Sequence of chain 24.V:
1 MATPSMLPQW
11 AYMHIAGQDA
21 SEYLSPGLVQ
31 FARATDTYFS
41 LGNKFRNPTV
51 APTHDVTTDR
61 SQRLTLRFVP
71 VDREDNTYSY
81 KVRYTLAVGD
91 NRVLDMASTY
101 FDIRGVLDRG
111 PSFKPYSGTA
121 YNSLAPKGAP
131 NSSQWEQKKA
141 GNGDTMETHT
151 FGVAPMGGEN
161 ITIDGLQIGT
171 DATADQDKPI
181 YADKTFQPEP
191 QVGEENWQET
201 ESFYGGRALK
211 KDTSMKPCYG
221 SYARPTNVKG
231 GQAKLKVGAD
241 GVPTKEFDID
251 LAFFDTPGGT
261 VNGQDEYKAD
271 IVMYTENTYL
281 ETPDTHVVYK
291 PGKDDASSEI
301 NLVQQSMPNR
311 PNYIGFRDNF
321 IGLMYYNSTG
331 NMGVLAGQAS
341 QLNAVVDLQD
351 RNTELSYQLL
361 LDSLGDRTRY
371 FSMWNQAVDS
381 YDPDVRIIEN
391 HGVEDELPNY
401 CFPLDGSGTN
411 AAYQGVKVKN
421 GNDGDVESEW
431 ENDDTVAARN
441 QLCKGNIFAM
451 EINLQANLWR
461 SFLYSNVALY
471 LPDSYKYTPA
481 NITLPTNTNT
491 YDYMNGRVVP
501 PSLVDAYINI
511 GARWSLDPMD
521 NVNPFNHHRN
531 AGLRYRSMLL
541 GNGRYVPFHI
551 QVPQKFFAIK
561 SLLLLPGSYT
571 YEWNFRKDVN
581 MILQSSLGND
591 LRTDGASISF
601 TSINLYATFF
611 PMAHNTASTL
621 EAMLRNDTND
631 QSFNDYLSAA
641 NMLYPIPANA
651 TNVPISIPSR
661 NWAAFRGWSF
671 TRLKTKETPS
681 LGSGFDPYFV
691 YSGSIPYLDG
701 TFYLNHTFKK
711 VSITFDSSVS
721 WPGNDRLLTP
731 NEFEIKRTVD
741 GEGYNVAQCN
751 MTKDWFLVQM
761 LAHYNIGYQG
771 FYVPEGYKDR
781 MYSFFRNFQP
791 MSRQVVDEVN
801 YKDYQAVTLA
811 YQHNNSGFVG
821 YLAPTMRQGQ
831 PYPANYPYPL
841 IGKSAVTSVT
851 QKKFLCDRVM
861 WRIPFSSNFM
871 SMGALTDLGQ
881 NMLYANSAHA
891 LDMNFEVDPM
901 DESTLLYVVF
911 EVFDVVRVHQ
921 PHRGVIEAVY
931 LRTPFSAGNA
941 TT

Binding-site contacts:
Ligand atom N contacts residue GLY42 of chain 24.V at 3.5 Å (h-bond).
Ligand atom N contacts residue ARG666 of chain 24.X at 3.4 Å.
Ligand atom OD1 contacts residue ARG666 of chain 24.X at 3.7 Å.
Ligand atom O contacts residue ALA874 of chain 24.X at 3.7 Å.
Ligand atom CG contacts residue ASN634 of chain 24.X at 3.9 Å.
Ligand atom O contacts residue GLY42 of chain 24.V at 3.5 Å.
Ligand atom CG2 contacts residue TYR636 of chain 24.X at 3.8 Å (hydrophobic).
Ligand atom N contacts residue SER871 of chain 24.X at 3.6 Å.
Ligand atom N contacts residue ALA874 of chain 24.X at 3.8 Å.
Ligand atom CE1 contacts residue ARG46 of chain 24.V at 3.7 Å.
Ligand atom C contacts residue ARG666 of chain 24.X at 3.7 Å.
Ligand atom O contacts residue ARG46 of chain 24.V at 3.9 Å.
Ligand atom CB contacts residue GLU911 of chain 24.X at 3.6 Å.
Ligand atom CB contacts residue GLY42 of chain 24.V at 3.7 Å.
Ligand atom CB contacts residue ALA874 of chain 24.X at 3.9 Å (hydrophobic).
Ligand atom C contacts residue ASN634 of chain 24.X at 3.8 Å.
Ligand atom CA contacts residue ARG666 of chain 24.X at 3.6 Å.
Ligand atom O contacts residue ASN634 of chain 24.X at 3.0 Å (h-bond).
Ligand atom N contacts residue ARG666 of chain 24.X at 3.4 Å (salt-bridge).
Ligand atom ND2 contacts residue THR49 of chain 24.V at 3.9 Å.
Ligand atom OD2 contacts residue GLY667 of chain 24.X at 3.7 Å.
Ligand atom CB contacts residue ARG666 of chain 24.X at 3.9 Å.
Ligand atom OD1 contacts residue ASN634 of chain 24.X at 3.2 Å (h-bond).
Ligand atom CG contacts residue GLY667 of chain 24.X at 3.7 Å.
Ligand atom O contacts residue ASN43 of chain 24.V at 3.6 Å.
Ligand atom OG contacts residue ARG46 of chain 24.V at 3.2 Å.
Ligand atom OG contacts residue PHE45 of chain 24.V at 3.3 Å (h-bond).
Ligand atom CB contacts residue ASN47 of chain 24.V at 3.7 Å.
Ligand atom CD2 contacts residue ALA20 of chain 24.V at 3.8 Å (hydrophobic).
Ligand atom OD1 contacts residue GLY667 of chain 24.X at 3.3 Å (h-bond).
Ligand atom CD1 contacts residue ARG33 of chain 24.V at 3.8 Å.
Ligand atom CG contacts residue GLU911 of chain 24.X at 3.5 Å.
Ligand atom OD2 contacts residue PRO864 of chain 24.X at 3.6 Å.
Ligand atom N contacts residue GLY873 of chain 24.X at 3.8 Å.
Ligand atom N contacts residue ARG46 of chain 24.V at 3.9 Å.
Ligand atom CD1 contacts residue ARG666 of chain 24.X at 3.9 Å.
Ligand atom CD1 contacts residue SER21 of chain 24.V at 3.4 Å.
Ligand atom CD1 contacts residue ARG46 of chain 24.V at 3.9 Å.
Ligand atom CB contacts residue PHE913 of chain 24.X at 3.9 Å (hydrophobic).
Ligand atom OD2 contacts residue GLU911 of chain 24.X at 3.4 Å (salt-bridge).

A small-molecule ligand and the protein it binds are described below.
Small molecule (SMILES): CC[C@H](C)[C@H](NC(=O)[C@@H](N)CC(=O)O)C(=O)N[C@@H](CC(N)=O)C(=O)N[C@@H](Cc1ccccc1)C(=O)N[C@@H](CO)C(=O)N[C@@H](CO)C(=O)N[C@H](C=O)CC(C)C

Sequence of chain 24.X:
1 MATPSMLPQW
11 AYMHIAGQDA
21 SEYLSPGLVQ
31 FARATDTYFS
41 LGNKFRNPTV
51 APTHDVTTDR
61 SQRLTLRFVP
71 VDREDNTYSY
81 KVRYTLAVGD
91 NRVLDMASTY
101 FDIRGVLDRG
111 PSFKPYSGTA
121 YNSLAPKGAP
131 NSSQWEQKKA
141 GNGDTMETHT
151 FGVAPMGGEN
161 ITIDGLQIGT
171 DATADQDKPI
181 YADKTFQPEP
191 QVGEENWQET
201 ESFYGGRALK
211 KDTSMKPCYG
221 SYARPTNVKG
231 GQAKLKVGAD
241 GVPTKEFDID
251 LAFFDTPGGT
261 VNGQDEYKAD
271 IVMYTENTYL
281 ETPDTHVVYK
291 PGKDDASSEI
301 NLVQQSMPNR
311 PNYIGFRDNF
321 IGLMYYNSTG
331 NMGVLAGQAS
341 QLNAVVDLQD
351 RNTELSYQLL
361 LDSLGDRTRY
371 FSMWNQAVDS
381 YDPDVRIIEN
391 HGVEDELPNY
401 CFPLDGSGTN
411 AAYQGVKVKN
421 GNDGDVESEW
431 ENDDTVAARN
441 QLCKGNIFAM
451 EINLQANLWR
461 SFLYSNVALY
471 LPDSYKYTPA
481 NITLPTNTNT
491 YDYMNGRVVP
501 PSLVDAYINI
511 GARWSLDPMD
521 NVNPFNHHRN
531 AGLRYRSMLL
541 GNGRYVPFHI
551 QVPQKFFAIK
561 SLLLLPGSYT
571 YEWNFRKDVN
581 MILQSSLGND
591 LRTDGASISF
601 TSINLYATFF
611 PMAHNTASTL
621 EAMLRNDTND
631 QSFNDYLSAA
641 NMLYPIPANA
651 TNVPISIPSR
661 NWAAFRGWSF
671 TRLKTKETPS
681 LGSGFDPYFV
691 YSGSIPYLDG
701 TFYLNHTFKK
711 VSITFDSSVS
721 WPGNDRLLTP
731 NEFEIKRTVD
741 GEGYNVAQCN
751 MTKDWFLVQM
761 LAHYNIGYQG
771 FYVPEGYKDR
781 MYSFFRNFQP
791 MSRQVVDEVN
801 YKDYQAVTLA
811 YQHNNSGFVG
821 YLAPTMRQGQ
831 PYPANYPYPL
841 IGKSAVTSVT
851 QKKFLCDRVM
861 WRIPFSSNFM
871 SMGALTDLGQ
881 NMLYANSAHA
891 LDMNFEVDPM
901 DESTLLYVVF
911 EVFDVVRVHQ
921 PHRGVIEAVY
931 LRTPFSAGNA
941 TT